Binding-site contacts:
Ligand atom CE2 contacts residue ASP230 of chain 1.A at 3.4 Å.
Ligand atom N contacts residue LEU179 of chain 1.A at 3.5 Å.
Ligand atom NH2 contacts residue ARG65 of chain 1.A at 3.4 Å (salt-bridge).
Ligand atom O contacts residue LEU179 of chain 1.A at 3.8 Å.
Ligand atom P contacts residue ARG61 of chain 1.A at 3.8 Å.
Ligand atom N contacts residue LEU234 of chain 1.A at 3.8 Å.
Ligand atom CZ contacts residue ARG65 of chain 1.A at 3.6 Å.
Ligand atom C contacts residue ASN180 of chain 1.A at 3.5 Å.
Ligand atom CD contacts residue GLU187 of chain 1.A at 3.5 Å.
Ligand atom O contacts residue VAL183 of chain 1.A at 3.3 Å.
Ligand atom CA contacts residue LEU227 of chain 1.A at 3.8 Å (hydrophobic).
Ligand atom O2P contacts residue ARG61 of chain 1.A at 3.0 Å (salt-bridge).
Ligand atom N contacts residue ASN180 of chain 1.A at 2.7 Å (h-bond).
Ligand atom P contacts residue ARG134 of chain 1.A at 3.8 Å.
Ligand atom O1P contacts residue ARG61 of chain 1.A at 2.9 Å (salt-bridge).
Ligand atom CB contacts residue ASN231 of chain 1.A at 3.6 Å.
Ligand atom NH1 contacts residue GLU187 of chain 1.A at 2.9 Å (salt-bridge).
Ligand atom CG contacts residue LEU227 of chain 1.A at 3.8 Å (hydrophobic).
Ligand atom CD2 contacts residue LEU227 of chain 1.A at 3.7 Å (hydrophobic).
Ligand atom CB contacts residue ASN180 of chain 1.A at 3.3 Å.
Ligand atom C contacts residue LEU179 of chain 1.A at 3.6 Å (hydrophobic).
Ligand atom O3P contacts residue ARG134 of chain 1.A at 2.8 Å (salt-bridge).
Ligand atom O contacts residue LYS54 of chain 1.A at 3.2 Å.
Ligand atom O3P contacts residue TYR135 of chain 1.A at 2.6 Å (h-bond).
Ligand atom NH1 contacts residue ARG61 of chain 1.A at 3.7 Å.
Ligand atom O contacts residue ASN231 of chain 1.A at 2.9 Å (h-bond).
Ligand atom CA contacts residue ASN231 of chain 1.A at 3.5 Å.
Ligand atom C contacts residue ASN231 of chain 1.A at 3.7 Å.
Ligand atom NH1 contacts residue ARG134 of chain 1.A at 3.7 Å.
Ligand atom CZ contacts residue GLU187 of chain 1.A at 3.5 Å.
Ligand atom CA contacts residue ASN180 of chain 1.A at 3.4 Å.
Ligand atom N contacts residue ASN231 of chain 1.A at 2.9 Å (h-bond).
Ligand atom NE contacts residue GLU187 of chain 1.A at 2.9 Å (salt-bridge).
Ligand atom CA contacts residue LEU179 of chain 1.A at 3.7 Å (hydrophobic).
Ligand atom NH1 contacts residue ARG65 of chain 1.A at 3.7 Å.
Ligand atom CB contacts residue ASN180 of chain 1.A at 3.4 Å.
Ligand atom NH1 contacts residue VAL183 of chain 1.A at 3.7 Å.
Ligand atom O2P contacts residue ARG134 of chain 1.A at 2.8 Å (salt-bridge).
Ligand atom CA contacts residue ASN180 of chain 1.A at 3.6 Å.
Ligand atom NH2 contacts residue ARG61 of chain 1.A at 3.6 Å (salt-bridge).

The small molecule below binds the protein below.
Small molecule (SMILES): CSCC[C@H](NC(=O)CNC(=O)[C@H](C)NC(=O)[C@H](COP(=O)(O)O)NC(=O)[C@H](Cc1ccccc1)NC(=O)[C@H](CCCNC(N)=[NH2+])NC(=O)[C@@H](N)CCCNC(N)=[NH2+])C(=O)N[C@@H](C)C=O

Sequence of chain 1.A:
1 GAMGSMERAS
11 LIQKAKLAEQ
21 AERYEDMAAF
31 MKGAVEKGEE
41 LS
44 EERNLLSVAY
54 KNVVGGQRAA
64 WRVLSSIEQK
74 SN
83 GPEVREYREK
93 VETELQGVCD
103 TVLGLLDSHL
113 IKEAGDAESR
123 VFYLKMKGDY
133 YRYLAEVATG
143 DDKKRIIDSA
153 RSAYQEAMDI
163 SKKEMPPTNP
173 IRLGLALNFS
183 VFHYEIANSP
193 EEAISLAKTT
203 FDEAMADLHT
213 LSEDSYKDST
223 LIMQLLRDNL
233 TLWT